Sequence of chain 4.A:
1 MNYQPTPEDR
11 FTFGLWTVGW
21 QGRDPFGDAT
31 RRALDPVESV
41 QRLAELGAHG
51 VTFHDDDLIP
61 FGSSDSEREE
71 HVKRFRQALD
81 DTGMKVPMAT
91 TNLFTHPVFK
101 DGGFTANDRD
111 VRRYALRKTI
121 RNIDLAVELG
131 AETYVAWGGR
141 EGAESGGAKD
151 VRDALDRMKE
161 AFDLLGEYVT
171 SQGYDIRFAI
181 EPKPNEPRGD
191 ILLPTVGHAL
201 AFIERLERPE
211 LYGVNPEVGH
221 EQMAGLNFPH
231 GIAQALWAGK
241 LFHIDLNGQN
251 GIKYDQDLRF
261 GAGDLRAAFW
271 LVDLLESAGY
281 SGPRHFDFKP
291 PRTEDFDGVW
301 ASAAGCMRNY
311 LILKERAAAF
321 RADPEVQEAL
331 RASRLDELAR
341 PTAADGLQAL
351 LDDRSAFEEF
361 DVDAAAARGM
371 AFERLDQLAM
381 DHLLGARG

Binding-site contacts:
Ligand atom O4 contacts residue TRP16 of chain 4.A at 4.3 Å.
Ligand atom C3 contacts residue MN1 of chain 4.D at 3.1 Å.
Ligand atom O6 contacts residue TRP137 of chain 4.A at 3.3 Å.
Ligand atom C5 contacts residue HIS54 of chain 4.A at 3.4 Å.
Ligand atom C6 contacts residue HIS54 of chain 4.A at 3.2 Å.
Ligand atom O4 contacts residue ASP245 of chain 4.A at 3.1 Å (salt-bridge).
Ligand atom O2 contacts residue PHE26 of chain 2.A at 3.2 Å.
Ligand atom C4 contacts residue MN1 of chain 4.D at 3.1 Å.
Ligand atom O3 contacts residue ASP287 of chain 4.A at 3.0 Å (salt-bridge).
Ligand atom O5 contacts residue TRP137 of chain 4.A at 3.6 Å.
Ligand atom O3 contacts residue MN1 of chain 4.D at 2.5 Å.
Ligand atom C3 contacts residue GLU181 of chain 4.A at 4.0 Å.
Ligand atom O6 contacts residue VAL135 of chain 4.A at 3.3 Å.
Ligand atom O2 contacts residue TRP137 of chain 4.A at 3.9 Å.
Ligand atom C1 contacts residue HIS54 of chain 4.A at 3.5 Å.
Ligand atom O1 contacts residue PHE94 of chain 4.A at 4.0 Å.
Ligand atom C5 contacts residue GLU181 of chain 4.A at 4.1 Å.
Ligand atom C6 contacts residue TRP137 of chain 4.A at 4.2 Å (hydrophobic).
Ligand atom C3 contacts residue ASP287 of chain 4.A at 3.1 Å.
Ligand atom C5 contacts residue TRP16 of chain 4.A at 3.9 Å (hydrophobic).
Ligand atom C6 contacts residue THR90 of chain 4.A at 3.8 Å.
Ligand atom O3 contacts residue GLU181 of chain 4.A at 3.1 Å (salt-bridge).
Ligand atom C1 contacts residue TRP137 of chain 4.A at 3.6 Å (hydrophobic).
Ligand atom O5 contacts residue HIS54 of chain 4.A at 2.8 Å (h-bond).
Ligand atom C1 contacts residue PHE94 of chain 4.A at 3.7 Å (hydrophobic).
Ligand atom O4 contacts residue ASP287 of chain 4.A at 3.2 Å (salt-bridge).
Ligand atom O5 contacts residue PHE94 of chain 4.A at 3.8 Å.
Ligand atom O4 contacts residue GLU181 of chain 4.A at 2.5 Å (salt-bridge).
Ligand atom C6 contacts residue GLU181 of chain 4.A at 4.0 Å.
Ligand atom C4 contacts residue TRP137 of chain 4.A at 4.3 Å (hydrophobic).
Ligand atom O1 contacts residue HIS54 of chain 4.A at 3.4 Å.
Ligand atom C4 contacts residue ASP287 of chain 4.A at 3.8 Å.
Ligand atom C2 contacts residue TRP137 of chain 4.A at 3.5 Å (hydrophobic).
Ligand atom O6 contacts residue GLU181 of chain 4.A at 3.1 Å (salt-bridge).
Ligand atom O1 contacts residue TRP16 of chain 4.A at 3.5 Å (h-bond).
Ligand atom O3 contacts residue GLU217 of chain 4.A at 3.3 Å (salt-bridge).
Ligand atom O3 contacts residue HIS220 of chain 4.A at 3.4 Å.
Ligand atom O4 contacts residue MN1 of chain 4.D at 2.3 Å.
Ligand atom C4 contacts residue GLU181 of chain 4.A at 3.2 Å.
Ligand atom O6 contacts residue THR90 of chain 4.A at 3.6 Å (h-bond).

This protein binds this small molecule.
Small molecule (SMILES): OC[C@H]1O[C@H](O)[C@H](O)[C@@H](O)[C@@H]1O

Sequence of chain 2.A:
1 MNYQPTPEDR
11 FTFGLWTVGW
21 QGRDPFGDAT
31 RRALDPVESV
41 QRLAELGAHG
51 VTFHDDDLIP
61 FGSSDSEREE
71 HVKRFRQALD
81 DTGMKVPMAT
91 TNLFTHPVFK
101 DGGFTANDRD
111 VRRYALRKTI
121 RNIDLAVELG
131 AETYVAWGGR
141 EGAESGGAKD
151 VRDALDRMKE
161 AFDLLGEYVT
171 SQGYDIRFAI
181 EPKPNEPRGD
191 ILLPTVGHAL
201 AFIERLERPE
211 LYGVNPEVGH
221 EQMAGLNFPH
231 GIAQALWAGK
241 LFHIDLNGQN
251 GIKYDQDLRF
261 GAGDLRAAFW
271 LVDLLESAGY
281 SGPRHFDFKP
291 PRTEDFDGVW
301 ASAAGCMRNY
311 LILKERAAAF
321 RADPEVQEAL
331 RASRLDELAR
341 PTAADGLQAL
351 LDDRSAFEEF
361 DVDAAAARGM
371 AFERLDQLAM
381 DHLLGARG